This protein binds this small molecule.
Small molecule (SMILES): CC(=O)N[C@@H]1[C@@H](O)[C@H](O)[C@@H](CO)O[C@H]1O

Sequence of chain 25.A:
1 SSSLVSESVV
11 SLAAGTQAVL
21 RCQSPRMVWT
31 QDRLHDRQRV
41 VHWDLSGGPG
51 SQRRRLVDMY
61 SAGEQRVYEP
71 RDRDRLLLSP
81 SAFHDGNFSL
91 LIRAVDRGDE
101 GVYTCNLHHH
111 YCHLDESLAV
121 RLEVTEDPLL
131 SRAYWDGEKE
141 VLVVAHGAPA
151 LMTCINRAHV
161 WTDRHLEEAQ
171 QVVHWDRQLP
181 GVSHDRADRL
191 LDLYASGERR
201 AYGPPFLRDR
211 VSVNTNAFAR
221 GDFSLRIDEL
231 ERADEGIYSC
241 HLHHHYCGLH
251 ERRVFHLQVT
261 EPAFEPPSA

Binding-site contacts:
Ligand atom C8 contacts residue ASN87 of chain 25.A at 4.3 Å.
Ligand atom N2 contacts residue ASN87 of chain 25.A at 2.8 Å (h-bond).
Ligand atom C4 contacts residue ASN87 of chain 25.A at 4.2 Å.
Ligand atom C5 contacts residue LEU151 of chain 25.A at 4.1 Å (hydrophobic).
Ligand atom C1 contacts residue ASN87 of chain 25.A at 1.4 Å.
Ligand atom C7 contacts residue ASN87 of chain 25.A at 3.1 Å.
Ligand atom O7 contacts residue ASP85 of chain 25.A at 3.4 Å (salt-bridge).
Ligand atom C6 contacts residue LEU91 of chain 25.A at 3.7 Å (hydrophobic).
Ligand atom C7 contacts residue ASP85 of chain 25.A at 4.4 Å.
Ligand atom C6 contacts residue LEU151 of chain 25.A at 3.8 Å (hydrophobic).
Ligand atom C3 contacts residue ASN87 of chain 25.A at 3.8 Å.
Ligand atom O4 contacts residue LEU151 of chain 25.A at 4.1 Å.
Ligand atom O5 contacts residue ASN87 of chain 25.A at 2.4 Å (h-bond).
Ligand atom C5 contacts residue ASN87 of chain 25.A at 3.7 Å.
Ligand atom O6 contacts residue LEU91 of chain 25.A at 4.1 Å.
Ligand atom C2 contacts residue ASN87 of chain 25.A at 2.4 Å.
Ligand atom O7 contacts residue ASN87 of chain 25.A at 3.0 Å (h-bond).
Ligand atom C1 contacts residue SER89 of chain 25.A at 4.5 Å.